Sequence of chain 1.A:
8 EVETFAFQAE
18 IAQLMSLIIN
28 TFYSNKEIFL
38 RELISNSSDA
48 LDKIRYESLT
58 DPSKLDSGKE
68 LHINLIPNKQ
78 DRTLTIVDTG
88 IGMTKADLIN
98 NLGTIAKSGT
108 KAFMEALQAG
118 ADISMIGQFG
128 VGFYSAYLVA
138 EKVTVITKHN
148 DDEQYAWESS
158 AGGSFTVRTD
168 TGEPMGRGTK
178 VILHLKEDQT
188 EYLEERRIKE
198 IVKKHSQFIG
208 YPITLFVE

This small molecule binds to this protein.
Small molecule (SMILES): CCCCN(C)C(=O)c1cc(-c2n[nH]c(=O)n2-c2ccccc2F)c(O)cc1O

Binding-site contacts:
Ligand atom O22 contacts residue ASN43 of chain 1.A at 2.9 Å (h-bond).
Ligand atom N13 contacts residue MET90 of chain 1.A at 3.6 Å.
Ligand atom N9 contacts residue GLY89 of chain 1.A at 3.6 Å (h-bond).
Ligand atom N9 contacts residue ALA47 of chain 1.A at 3.6 Å.
Ligand atom O22 contacts residue PHE130 of chain 1.A at 3.7 Å.
Ligand atom C23 contacts residue PHE130 of chain 1.A at 3.2 Å (hydrophobic).
Ligand atom C20 contacts residue ASN43 of chain 1.A at 3.7 Å.
Ligand atom C14 contacts residue GLY89 of chain 1.A at 3.8 Å.
Ligand atom C26 contacts residue MET90 of chain 1.A at 3.9 Å (hydrophobic).
Ligand atom O11 contacts residue ASN43 of chain 1.A at 3.8 Å.
Ligand atom O11 contacts residue ALA47 of chain 1.A at 3.2 Å.
Ligand atom N13 contacts residue ALA47 of chain 1.A at 3.7 Å.
Ligand atom O11 contacts residue ASP85 of chain 1.A at 2.8 Å (salt-bridge).
Ligand atom N9 contacts residue MET90 of chain 1.A at 3.5 Å.
Ligand atom C8 contacts residue ALA47 of chain 1.A at 3.7 Å (hydrophobic).
Ligand atom C1 contacts residue ASN43 of chain 1.A at 3.3 Å.
Ligand atom F29 contacts residue MET90 of chain 1.A at 3.9 Å.
Ligand atom C25 contacts residue ASN43 of chain 1.A at 3.7 Å.
Ligand atom O12 contacts residue VAL178 of chain 1.A at 3.6 Å.
Ligand atom C3 contacts residue ASP85 of chain 1.A at 3.7 Å.
Ligand atom C4 contacts residue ASN43 of chain 1.A at 3.9 Å.
Ligand atom N9 contacts residue THR176 of chain 1.A at 3.6 Å (h-bond).
Ligand atom C27 contacts residue LEU99 of chain 1.A at 3.9 Å (hydrophobic).
Ligand atom C26 contacts residue PHE130 of chain 1.A at 3.7 Å (hydrophobic).
Ligand atom C2 contacts residue ASN43 of chain 1.A at 3.7 Å.
Ligand atom C20 contacts residue PHE130 of chain 1.A at 3.9 Å (hydrophobic).
Ligand atom O11 contacts residue SER44 of chain 1.A at 3.8 Å.
Ligand atom F29 contacts residue LEU99 of chain 1.A at 3.4 Å.
Ligand atom C8 contacts residue MET90 of chain 1.A at 3.9 Å (hydrophobic).
Ligand atom O11 contacts residue THR176 of chain 1.A at 3.7 Å.
Ligand atom C26 contacts residue VAL142 of chain 1.A at 3.8 Å (hydrophobic).
Ligand atom C6 contacts residue MET90 of chain 1.A at 3.8 Å (hydrophobic).
Ligand atom C14 contacts residue ALA47 of chain 1.A at 3.9 Å (hydrophobic).
Ligand atom N13 contacts residue GLY89 of chain 1.A at 2.8 Å (h-bond).
Ligand atom O15 contacts residue ILE88 of chain 1.A at 3.8 Å.
Ligand atom N10 contacts residue ALA47 of chain 1.A at 3.9 Å.
Ligand atom N21 contacts residue PHE130 of chain 1.A at 3.4 Å.
Ligand atom C4 contacts residue ASP85 of chain 1.A at 3.6 Å.
Ligand atom O15 contacts residue LYS50 of chain 1.A at 3.4 Å (salt-bridge).
Ligand atom N13 contacts residue ILE88 of chain 1.A at 3.5 Å.